Binding-site contacts:
Ligand atom C2 contacts residue ASN285 of chain 1.E at 2.4 Å.
Ligand atom C8 contacts residue VAL297 of chain 1.E at 4.1 Å (hydrophobic).
Ligand atom O7 contacts residue ASN285 of chain 1.E at 2.8 Å (h-bond).
Ligand atom C1 contacts residue ASN298 of chain 1.E at 3.8 Å.
Ligand atom C7 contacts residue VAL297 of chain 1.E at 4.1 Å (hydrophobic).
Ligand atom C2 contacts residue VAL297 of chain 1.E at 3.9 Å (hydrophobic).
Ligand atom N2 contacts residue ASN285 of chain 1.E at 3.0 Å (h-bond).
Ligand atom C3 contacts residue VAL297 of chain 1.E at 4.2 Å (hydrophobic).
Ligand atom C3 contacts residue ASN285 of chain 1.E at 3.7 Å.
Ligand atom C5 contacts residue ASN285 of chain 1.E at 3.6 Å.
Ligand atom C4 contacts residue ASN285 of chain 1.E at 4.2 Å.
Ligand atom N2 contacts residue VAL297 of chain 1.E at 3.4 Å (h-bond).
Ligand atom C8 contacts residue ASN285 of chain 1.E at 4.4 Å.
Ligand atom C5 contacts residue ASN298 of chain 1.E at 3.8 Å.
Ligand atom O6 contacts residue ASN298 of chain 1.E at 3.7 Å.
Ligand atom C1 contacts residue ASN285 of chain 1.E at 1.4 Å.
Ligand atom C1 contacts residue VAL297 of chain 1.E at 3.6 Å (hydrophobic).
Ligand atom O5 contacts residue ASN285 of chain 1.E at 2.3 Å (h-bond).
Ligand atom O5 contacts residue ASN298 of chain 1.E at 3.7 Å.
Ligand atom C8 contacts residue SER45 of chain 1.E at 3.5 Å.
Ligand atom C6 contacts residue ASN298 of chain 1.E at 4.3 Å.
Ligand atom C7 contacts residue ASN285 of chain 1.E at 3.1 Å.

This small molecule binds to this protein.
Small molecule (SMILES): CC(=O)N[C@@H]1[C@@H](O)[C@H](O)[C@@H](CO)O[C@H]1O

Sequence of chain 1.E:
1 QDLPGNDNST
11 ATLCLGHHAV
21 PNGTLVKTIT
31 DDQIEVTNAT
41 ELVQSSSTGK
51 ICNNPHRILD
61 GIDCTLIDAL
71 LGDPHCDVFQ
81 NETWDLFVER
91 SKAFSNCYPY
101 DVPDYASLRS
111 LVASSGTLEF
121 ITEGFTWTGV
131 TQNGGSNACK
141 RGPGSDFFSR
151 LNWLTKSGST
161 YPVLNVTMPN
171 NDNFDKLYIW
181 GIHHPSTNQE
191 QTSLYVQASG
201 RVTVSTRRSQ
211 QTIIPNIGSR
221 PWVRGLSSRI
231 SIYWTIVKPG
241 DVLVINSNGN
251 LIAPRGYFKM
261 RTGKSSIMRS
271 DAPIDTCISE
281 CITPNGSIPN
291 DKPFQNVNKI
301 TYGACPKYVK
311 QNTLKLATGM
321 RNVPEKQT